Sequence of chain 1.A:
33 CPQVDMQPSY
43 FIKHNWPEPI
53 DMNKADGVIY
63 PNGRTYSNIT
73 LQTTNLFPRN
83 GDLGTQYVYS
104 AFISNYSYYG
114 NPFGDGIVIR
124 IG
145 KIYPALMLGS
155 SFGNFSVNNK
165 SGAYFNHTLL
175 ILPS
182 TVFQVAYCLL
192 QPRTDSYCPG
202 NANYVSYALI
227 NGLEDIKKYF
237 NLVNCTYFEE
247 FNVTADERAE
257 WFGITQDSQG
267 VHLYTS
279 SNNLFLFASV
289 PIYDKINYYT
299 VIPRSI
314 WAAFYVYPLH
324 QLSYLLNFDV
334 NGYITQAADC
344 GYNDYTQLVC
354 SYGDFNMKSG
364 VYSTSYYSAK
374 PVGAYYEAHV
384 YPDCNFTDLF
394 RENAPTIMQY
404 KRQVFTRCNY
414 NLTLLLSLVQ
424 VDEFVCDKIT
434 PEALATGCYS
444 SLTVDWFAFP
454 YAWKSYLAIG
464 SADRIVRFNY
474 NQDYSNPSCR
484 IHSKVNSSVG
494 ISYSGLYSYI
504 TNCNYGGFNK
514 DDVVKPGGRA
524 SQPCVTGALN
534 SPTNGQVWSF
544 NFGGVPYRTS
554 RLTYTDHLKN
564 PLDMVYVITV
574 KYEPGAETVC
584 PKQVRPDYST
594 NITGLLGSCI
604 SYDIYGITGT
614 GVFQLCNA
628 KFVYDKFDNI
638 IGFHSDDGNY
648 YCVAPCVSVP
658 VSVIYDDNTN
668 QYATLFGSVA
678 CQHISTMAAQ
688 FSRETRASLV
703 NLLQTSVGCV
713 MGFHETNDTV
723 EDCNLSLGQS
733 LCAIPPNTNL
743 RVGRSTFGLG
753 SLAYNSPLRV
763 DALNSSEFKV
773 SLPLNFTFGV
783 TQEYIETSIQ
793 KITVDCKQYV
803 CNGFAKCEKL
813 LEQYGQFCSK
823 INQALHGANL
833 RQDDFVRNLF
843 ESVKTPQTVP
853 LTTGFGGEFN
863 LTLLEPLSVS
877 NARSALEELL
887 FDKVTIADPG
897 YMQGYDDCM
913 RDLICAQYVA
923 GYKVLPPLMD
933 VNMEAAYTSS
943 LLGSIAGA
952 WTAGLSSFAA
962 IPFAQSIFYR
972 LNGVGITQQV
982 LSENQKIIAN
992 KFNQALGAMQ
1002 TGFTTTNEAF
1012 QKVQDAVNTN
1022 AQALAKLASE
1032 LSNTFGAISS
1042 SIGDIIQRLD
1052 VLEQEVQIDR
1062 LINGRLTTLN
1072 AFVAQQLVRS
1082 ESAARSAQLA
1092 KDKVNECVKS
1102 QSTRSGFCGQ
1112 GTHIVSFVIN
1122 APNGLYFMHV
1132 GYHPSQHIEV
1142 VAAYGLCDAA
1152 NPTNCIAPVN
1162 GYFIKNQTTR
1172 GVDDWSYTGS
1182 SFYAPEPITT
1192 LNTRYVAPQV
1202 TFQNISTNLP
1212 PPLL

Binding-site contacts:
Ligand atom C7 contacts residue GLU246 of chain 1.A at 4.0 Å.
Ligand atom C1 contacts residue ASN248 of chain 1.A at 1.4 Å.
Ligand atom C8 contacts residue PHE247 of chain 1.A at 4.5 Å (hydrophobic).
Ligand atom N2 contacts residue ASN248 of chain 1.A at 3.0 Å (h-bond).
Ligand atom C3 contacts residue ASN248 of chain 1.A at 3.8 Å.
Ligand atom O5 contacts residue ASN248 of chain 1.A at 2.2 Å (h-bond).
Ligand atom C7 contacts residue ASN248 of chain 1.A at 3.3 Å.
Ligand atom C5 contacts residue ASN248 of chain 1.A at 3.6 Å.
Ligand atom C4 contacts residue ASN248 of chain 1.A at 4.2 Å.
Ligand atom O7 contacts residue ASN248 of chain 1.A at 3.1 Å (h-bond).
Ligand atom C8 contacts residue ASN248 of chain 1.A at 4.2 Å.
Ligand atom C2 contacts residue ASN248 of chain 1.A at 2.5 Å.
Ligand atom N2 contacts residue GLU246 of chain 1.A at 4.0 Å.
Ligand atom C8 contacts residue GLU246 of chain 1.A at 3.3 Å.

This small molecule binds to this protein.
Small molecule (SMILES): CC(=O)N[C@@H]1[C@@H](O)[C@H](O)[C@@H](CO)O[C@H]1O